Sequence of chain 1.B:
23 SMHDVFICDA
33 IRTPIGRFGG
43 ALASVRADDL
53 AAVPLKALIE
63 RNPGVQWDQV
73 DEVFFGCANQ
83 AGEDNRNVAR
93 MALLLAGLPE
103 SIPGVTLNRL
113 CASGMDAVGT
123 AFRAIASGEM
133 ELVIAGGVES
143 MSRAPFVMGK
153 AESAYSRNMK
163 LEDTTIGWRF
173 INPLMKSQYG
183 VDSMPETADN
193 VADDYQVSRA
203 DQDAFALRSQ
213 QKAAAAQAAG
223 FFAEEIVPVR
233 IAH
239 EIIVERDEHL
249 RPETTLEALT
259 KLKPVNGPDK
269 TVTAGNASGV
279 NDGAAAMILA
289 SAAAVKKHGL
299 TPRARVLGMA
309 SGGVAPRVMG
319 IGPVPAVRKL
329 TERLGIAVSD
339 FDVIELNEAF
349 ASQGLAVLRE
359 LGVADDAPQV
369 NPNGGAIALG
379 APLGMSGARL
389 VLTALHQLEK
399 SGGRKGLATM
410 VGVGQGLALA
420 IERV

Binding-site contacts:
Ligand atom C3 contacts residue ARG171 of chain 1.B at 3.5 Å.
Ligand atom C2 contacts residue THR167 of chain 1.B at 4.0 Å.
Ligand atom C2 contacts residue THR166 of chain 1.B at 3.3 Å.
Ligand atom C2 contacts residue ILE168 of chain 1.B at 3.9 Å (hydrophobic).
Ligand atom C3 contacts residue GLY169 of chain 1.B at 4.3 Å.
Ligand atom C3 contacts residue ARG88 of chain 1.C at 3.3 Å.
Ligand atom O1 contacts residue MET186 of chain 1.B at 3.6 Å.
Ligand atom O1 contacts residue GLY411 of chain 1.B at 4.2 Å.
Ligand atom C6 contacts residue MET186 of chain 1.B at 4.3 Å (hydrophobic).
Ligand atom C3 contacts residue LEU381 of chain 1.B at 3.5 Å (hydrophobic).
Ligand atom C4 contacts residue ARG88 of chain 1.C at 2.6 Å.
Ligand atom O1 contacts residue LEU381 of chain 1.B at 4.4 Å.
Ligand atom C1 contacts residue ASN81 of chain 1.B at 3.2 Å.
Ligand atom C5 contacts residue GLY169 of chain 1.B at 3.2 Å.
Ligand atom C1 contacts residue LEU381 of chain 1.B at 4.1 Å (hydrophobic).
Ligand atom C2 contacts residue ASN81 of chain 1.B at 4.4 Å.
Ligand atom C5 contacts residue ILE168 of chain 1.B at 3.5 Å (hydrophobic).
Ligand atom C2 contacts residue ARG88 of chain 1.C at 4.0 Å.
Ligand atom C5 contacts residue ARG88 of chain 1.C at 3.7 Å.
Ligand atom C1 contacts residue THR166 of chain 1.B at 3.4 Å.
Ligand atom C1 contacts residue ALA80 of chain 1.B at 4.1 Å (hydrophobic).
Ligand atom C6 contacts residue LEU381 of chain 1.B at 4.4 Å (hydrophobic).
Ligand atom C3 contacts residue ILE168 of chain 1.B at 4.4 Å (hydrophobic).
Ligand atom C4 contacts residue ARG171 of chain 1.B at 3.5 Å.
Ligand atom C3 contacts residue ALA80 of chain 1.B at 4.3 Å (hydrophobic).
Ligand atom C2 contacts residue LEU381 of chain 1.B at 4.2 Å (hydrophobic).
Ligand atom C6 contacts residue ARG88 of chain 1.C at 3.2 Å.
Ligand atom C4 contacts residue LEU381 of chain 1.B at 4.2 Å (hydrophobic).
Ligand atom C6 contacts residue GLY169 of chain 1.B at 4.3 Å.
Ligand atom C4 contacts residue ILE168 of chain 1.B at 3.9 Å (hydrophobic).
Ligand atom C2 contacts residue GLY169 of chain 1.B at 4.4 Å.
Ligand atom C1 contacts residue ARG171 of chain 1.B at 3.6 Å.
Ligand atom C1 contacts residue THR167 of chain 1.B at 4.1 Å.
Ligand atom C3 contacts residue LEU112 of chain 1.B at 4.4 Å (hydrophobic).
Ligand atom O1 contacts residue ARG88 of chain 1.C at 4.2 Å.
Ligand atom C5 contacts residue LEU381 of chain 1.B at 3.8 Å (hydrophobic).
Ligand atom C6 contacts residue LEU112 of chain 1.B at 3.9 Å (hydrophobic).
Ligand atom C2 contacts residue ARG171 of chain 1.B at 2.8 Å.
Ligand atom O1 contacts residue LEU112 of chain 1.B at 3.7 Å.
Ligand atom C4 contacts residue GLY169 of chain 1.B at 3.0 Å.

Sequence of chain 1.C:
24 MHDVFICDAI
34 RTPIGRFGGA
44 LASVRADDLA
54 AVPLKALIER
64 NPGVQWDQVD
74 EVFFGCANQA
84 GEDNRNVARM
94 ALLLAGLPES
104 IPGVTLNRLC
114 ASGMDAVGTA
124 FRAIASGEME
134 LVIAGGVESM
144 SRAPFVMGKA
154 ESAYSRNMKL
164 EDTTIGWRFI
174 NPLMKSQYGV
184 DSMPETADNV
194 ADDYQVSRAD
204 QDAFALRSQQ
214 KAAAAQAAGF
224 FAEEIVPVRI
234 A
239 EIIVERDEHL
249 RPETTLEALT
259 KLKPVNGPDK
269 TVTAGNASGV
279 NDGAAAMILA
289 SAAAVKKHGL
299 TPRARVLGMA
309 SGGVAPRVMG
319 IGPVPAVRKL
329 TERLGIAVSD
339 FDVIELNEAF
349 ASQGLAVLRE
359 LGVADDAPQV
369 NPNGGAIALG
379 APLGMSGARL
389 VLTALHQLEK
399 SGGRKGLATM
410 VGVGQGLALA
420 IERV

A small-molecule ligand and the protein it binds are described below.
Small molecule (SMILES): CCCCCC=O